Sequence of chain 1.A:
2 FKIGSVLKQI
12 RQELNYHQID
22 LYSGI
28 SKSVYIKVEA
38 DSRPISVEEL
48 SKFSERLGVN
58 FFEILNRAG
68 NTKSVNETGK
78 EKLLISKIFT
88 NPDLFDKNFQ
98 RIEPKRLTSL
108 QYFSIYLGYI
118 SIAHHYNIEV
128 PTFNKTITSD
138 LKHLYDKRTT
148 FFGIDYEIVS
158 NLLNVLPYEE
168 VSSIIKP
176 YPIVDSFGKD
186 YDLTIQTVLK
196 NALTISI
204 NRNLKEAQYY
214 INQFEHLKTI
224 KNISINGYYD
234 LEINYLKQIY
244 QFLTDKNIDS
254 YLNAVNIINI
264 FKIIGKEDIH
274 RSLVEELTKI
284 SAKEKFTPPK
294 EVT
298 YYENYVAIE

This protein binds this small molecule.
Small molecule (SMILES): CC(C)C[C@H](NC(=O)[C@@H](NC(=O)[C@@H](NC(=O)[C@@H](N)CC(C)C)C(C)C)[C@@H](C)O)C(=O)N[C@H](C(=O)N[C@@H](Cc1ccccc1)C(=O)N[C@H](C(=O)O)C(C)C)C(C)C

Binding-site contacts:
Ligand atom O contacts residue LYS195 of chain 1.A at 2.9 Å (salt-bridge).
Ligand atom O contacts residue ASN196 of chain 1.A at 2.8 Å (h-bond).
Ligand atom CD2 contacts residue GLU279 of chain 1.A at 2.9 Å.
Ligand atom O contacts residue THR199 of chain 1.A at 3.0 Å (h-bond).
Ligand atom CG2 contacts residue THR192 of chain 1.A at 3.1 Å.
Ligand atom O contacts residue TYR298 of chain 1.A at 2.8 Å (h-bond).
Ligand atom O contacts residue GLU154 of chain 1.A at 3.3 Å (salt-bridge).
Ligand atom CA contacts residue GLU154 of chain 1.A at 3.2 Å.
Ligand atom CG1 contacts residue ASP185 of chain 1.A at 3.4 Å.
Ligand atom CB contacts residue GLU235 of chain 1.A at 3.2 Å.
Ligand atom N contacts residue ASN196 of chain 1.A at 2.7 Å (h-bond).
Ligand atom CE2 contacts residue ILE82 of chain 1.A at 3.4 Å (hydrophobic).
Ligand atom OXT contacts residue LYS70 of chain 1.A at 3.1 Å.
Ligand atom O contacts residue LYS79 of chain 1.A at 2.7 Å (salt-bridge).
Ligand atom O contacts residue ASN196 of chain 1.A at 3.1 Å (h-bond).
Ligand atom OG1 contacts residue LYS195 of chain 1.A at 3.1 Å (salt-bridge).
Ligand atom CG2 contacts residue PHE289 of chain 1.A at 3.4 Å (hydrophobic).
Ligand atom N contacts residue GLU279 of chain 1.A at 2.7 Å (salt-bridge).
Ligand atom C contacts residue ASN196 of chain 1.A at 3.4 Å.
Ligand atom CG contacts residue LEU276 of chain 1.A at 3.4 Å (hydrophobic).
Ligand atom CD1 contacts residue LEU276 of chain 1.A at 3.4 Å (hydrophobic).
Ligand atom N contacts residue GLU235 of chain 1.A at 2.8 Å (salt-bridge).
Ligand atom CB contacts residue ASN158 of chain 1.A at 3.4 Å.
Ligand atom OG1 contacts residue THR296 of chain 1.A at 3.1 Å (h-bond).
Ligand atom O contacts residue LYS70 of chain 1.A at 3.4 Å (salt-bridge).
Ligand atom N contacts residue THR296 of chain 1.A at 3.3 Å (h-bond).
Ligand atom CA contacts residue ASN158 of chain 1.A at 3.1 Å.
Ligand atom O contacts residue MSE297 of chain 1.A at 3.3 Å.
Ligand atom CD2 contacts residue ASN158 of chain 1.A at 3.3 Å.
Ligand atom OG1 contacts residue TYR302 of chain 1.A at 3.0 Å (h-bond).
Ligand atom N contacts residue THR199 of chain 1.A at 2.9 Å (h-bond).
Ligand atom CA contacts residue GLU279 of chain 1.A at 3.0 Å.
Ligand atom CE1 contacts residue MSE297 of chain 1.A at 3.4 Å.
Ligand atom N contacts residue TYR298 of chain 1.A at 3.2 Å (h-bond).
Ligand atom C contacts residue ASN158 of chain 1.A at 3.4 Å.
Ligand atom CA contacts residue ASN196 of chain 1.A at 3.1 Å.
Ligand atom N contacts residue ASN158 of chain 1.A at 2.9 Å (h-bond).
Ligand atom OXT contacts residue THR69 of chain 1.A at 3.3 Å.
Ligand atom CG2 contacts residue MSE297 of chain 1.A at 3.4 Å.
Ligand atom O contacts residue ASN158 of chain 1.A at 3.1 Å (h-bond).

Sequence of chain 1.B:
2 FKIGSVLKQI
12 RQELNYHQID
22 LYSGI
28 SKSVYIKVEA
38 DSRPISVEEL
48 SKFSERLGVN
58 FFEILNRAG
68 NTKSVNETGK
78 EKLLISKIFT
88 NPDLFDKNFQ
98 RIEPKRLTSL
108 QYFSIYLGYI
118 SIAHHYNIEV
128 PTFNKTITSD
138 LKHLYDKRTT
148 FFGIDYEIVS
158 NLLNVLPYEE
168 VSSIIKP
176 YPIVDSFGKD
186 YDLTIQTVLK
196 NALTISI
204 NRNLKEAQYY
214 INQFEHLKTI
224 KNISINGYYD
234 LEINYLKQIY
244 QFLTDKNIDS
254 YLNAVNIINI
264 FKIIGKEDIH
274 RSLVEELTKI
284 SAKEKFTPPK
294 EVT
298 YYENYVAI